Binding-site contacts:
Ligand atom C19 contacts residue ALA201 of chain 2.A at 3.7 Å (hydrophobic).
Ligand atom O3 contacts residue NDP1 of chain 2.C at 3.2 Å.
Ligand atom C7 contacts residue GLY191 of chain 2.A at 3.4 Å.
Ligand atom N1 contacts residue GLY191 of chain 2.A at 3.2 Å.
Ligand atom O2 contacts residue TYR255 of chain 2.B at 3.2 Å.
Ligand atom C25 contacts residue ALA198 of chain 2.A at 3.5 Å (hydrophobic).
Ligand atom C15 contacts residue SER145 of chain 2.A at 3.4 Å.
Ligand atom O1 contacts residue TYR259 of chain 2.B at 2.4 Å (h-bond).
Ligand atom C15 contacts residue TYR158 of chain 2.A at 3.9 Å (hydrophobic).
Ligand atom C7 contacts residue NDP1 of chain 2.C at 3.5 Å.
Ligand atom C7 contacts residue LEU192 of chain 2.A at 3.4 Å (hydrophobic).
Ligand atom C15 contacts residue NDP1 of chain 2.C at 3.4 Å.
Ligand atom O2 contacts residue TYR259 of chain 2.B at 3.8 Å.
Ligand atom C14 contacts residue TYR255 of chain 2.B at 3.6 Å (hydrophobic).
Ligand atom N1 contacts residue LEU192 of chain 2.A at 3.0 Å (h-bond).
Ligand atom O3 contacts residue SER145 of chain 2.A at 2.5 Å (h-bond).
Ligand atom C10 contacts residue TYR255 of chain 2.B at 3.8 Å (hydrophobic).
Ligand atom C7 contacts residue SER145 of chain 2.A at 3.4 Å.
Ligand atom O3 contacts residue TYR158 of chain 2.A at 3.0 Å.
Ligand atom C12 contacts residue TYR152 of chain 2.A at 3.9 Å (hydrophobic).
Ligand atom C10 contacts residue MET208 of chain 2.A at 3.7 Å (hydrophobic).
Ligand atom C25 contacts residue NDP1 of chain 2.C at 3.3 Å.
Ligand atom C13 contacts residue TYR152 of chain 2.A at 3.8 Å (hydrophobic).
Ligand atom C18 contacts residue LEU101 of chain 2.A at 3.7 Å (hydrophobic).
Ligand atom C14 contacts residue TYR259 of chain 2.B at 3.5 Å (hydrophobic).
Ligand atom C13 contacts residue LEU146 of chain 2.A at 3.6 Å (hydrophobic).
Ligand atom C12 contacts residue TYR255 of chain 2.B at 3.9 Å (hydrophobic).
Ligand atom C4 contacts residue VAL155 of chain 2.A at 3.8 Å (hydrophobic).
Ligand atom C16 contacts residue TYR158 of chain 2.A at 3.7 Å (hydrophobic).
Ligand atom C1 contacts residue LEU192 of chain 2.A at 4.0 Å (hydrophobic).
Ligand atom C6 contacts residue SER145 of chain 2.A at 3.5 Å.
Ligand atom N3 contacts residue NDP1 of chain 2.C at 3.7 Å.
Ligand atom C6 contacts residue NDP1 of chain 2.C at 3.7 Å.
Ligand atom C19 contacts residue ALA198 of chain 2.A at 4.0 Å (hydrophobic).
Ligand atom C7 contacts residue LEU190 of chain 2.A at 3.6 Å (hydrophobic).
Ligand atom N2 contacts residue LEU192 of chain 2.A at 3.9 Å.
Ligand atom C24 contacts residue NDP1 of chain 2.C at 3.6 Å.
Ligand atom C3 contacts residue TYR255 of chain 2.B at 3.4 Å (hydrophobic).
Ligand atom C11 contacts residue TYR255 of chain 2.B at 3.5 Å (hydrophobic).
Ligand atom C20 contacts residue ALA201 of chain 2.A at 3.8 Å (hydrophobic).

A protein and the small-molecule ligand that binds it are described below.
Small molecule (SMILES): CC(C)(C)c1c(C(=O)NC2C3CC4CC(C3)CC2C4)cnn1-c1ccc(C(=O)O)cc1

Sequence of chain 2.A:
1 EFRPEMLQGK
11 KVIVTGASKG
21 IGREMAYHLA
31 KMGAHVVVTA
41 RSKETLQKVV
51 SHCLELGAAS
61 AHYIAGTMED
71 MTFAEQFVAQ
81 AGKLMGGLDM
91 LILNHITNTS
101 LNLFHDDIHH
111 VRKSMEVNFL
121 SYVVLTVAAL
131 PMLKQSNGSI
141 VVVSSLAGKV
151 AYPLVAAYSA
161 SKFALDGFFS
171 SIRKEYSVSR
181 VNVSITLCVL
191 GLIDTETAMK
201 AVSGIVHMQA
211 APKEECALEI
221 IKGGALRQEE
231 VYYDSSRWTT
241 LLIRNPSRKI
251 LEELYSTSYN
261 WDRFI

Sequence of chain 2.B:
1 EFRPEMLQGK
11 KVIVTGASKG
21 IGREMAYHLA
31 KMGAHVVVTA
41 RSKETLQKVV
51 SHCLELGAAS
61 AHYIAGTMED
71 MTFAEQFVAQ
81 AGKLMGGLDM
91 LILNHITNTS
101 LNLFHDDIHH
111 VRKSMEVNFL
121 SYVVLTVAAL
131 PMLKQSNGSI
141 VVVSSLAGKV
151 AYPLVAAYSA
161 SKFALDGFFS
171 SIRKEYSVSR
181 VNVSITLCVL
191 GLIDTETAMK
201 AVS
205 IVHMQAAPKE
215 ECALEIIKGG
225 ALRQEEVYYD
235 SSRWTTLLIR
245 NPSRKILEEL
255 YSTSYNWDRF